Binding-site contacts:
Ligand atom C5 contacts residue ASN264 of chain 3.C at 3.6 Å.
Ligand atom C5 contacts residue GLN262 of chain 3.C at 4.2 Å.
Ligand atom C1 contacts residue GLN262 of chain 3.C at 4.4 Å.
Ligand atom C3 contacts residue ASN264 of chain 3.C at 3.8 Å.
Ligand atom O4 contacts residue GLN262 of chain 3.C at 4.2 Å.
Ligand atom C7 contacts residue ASN264 of chain 3.C at 3.3 Å.
Ligand atom C4 contacts residue ASN264 of chain 3.C at 4.2 Å.
Ligand atom C8 contacts residue ASN300 of chain 3.C at 3.5 Å.
Ligand atom C8 contacts residue VAL301 of chain 3.C at 3.4 Å (hydrophobic).
Ligand atom N2 contacts residue GLN262 of chain 3.C at 4.4 Å.
Ligand atom C8 contacts residue SER302 of chain 3.C at 3.2 Å.
Ligand atom O7 contacts residue ASN300 of chain 3.C at 3.3 Å (h-bond).
Ligand atom C3 contacts residue GLN262 of chain 3.C at 4.2 Å.
Ligand atom C1 contacts residue ASN264 of chain 3.C at 1.4 Å.
Ligand atom O5 contacts residue ASN264 of chain 3.C at 2.4 Å (h-bond).
Ligand atom C7 contacts residue ASN300 of chain 3.C at 3.7 Å.
Ligand atom N2 contacts residue ASN264 of chain 3.C at 2.8 Å (h-bond).
Ligand atom C2 contacts residue ASN264 of chain 3.C at 2.5 Å.
Ligand atom C8 contacts residue GLN262 of chain 3.C at 4.2 Å.
Ligand atom O6 contacts residue ARG411 of chain 3.C at 4.3 Å.
Ligand atom C8 contacts residue ASN264 of chain 3.C at 4.4 Å.
Ligand atom O7 contacts residue ASN264 of chain 3.C at 3.4 Å (h-bond).
Ligand atom O7 contacts residue GLN262 of chain 3.C at 4.1 Å.
Ligand atom C7 contacts residue GLN262 of chain 3.C at 4.2 Å.

The protein below binds the small molecule below.
Small molecule (SMILES): CC(=O)N[C@H]1[C@H](O[C@H]2[C@H](O)[C@@H](NC(C)=O)CO[C@@H]2CO)O[C@H](CO)[C@@H](O[C@@H]2O[C@H](CO)[C@@H](O)[C@H](O[C@H]3O[C@H](CO)[C@@H](O)[C@H](O)[C@@H]3O[C@H]3O[C@H](CO)[C@@H](O)[C@H](O)[C@@H]3O)[C@@H]2O)[C@@H]1O

Sequence of chain 3.C:
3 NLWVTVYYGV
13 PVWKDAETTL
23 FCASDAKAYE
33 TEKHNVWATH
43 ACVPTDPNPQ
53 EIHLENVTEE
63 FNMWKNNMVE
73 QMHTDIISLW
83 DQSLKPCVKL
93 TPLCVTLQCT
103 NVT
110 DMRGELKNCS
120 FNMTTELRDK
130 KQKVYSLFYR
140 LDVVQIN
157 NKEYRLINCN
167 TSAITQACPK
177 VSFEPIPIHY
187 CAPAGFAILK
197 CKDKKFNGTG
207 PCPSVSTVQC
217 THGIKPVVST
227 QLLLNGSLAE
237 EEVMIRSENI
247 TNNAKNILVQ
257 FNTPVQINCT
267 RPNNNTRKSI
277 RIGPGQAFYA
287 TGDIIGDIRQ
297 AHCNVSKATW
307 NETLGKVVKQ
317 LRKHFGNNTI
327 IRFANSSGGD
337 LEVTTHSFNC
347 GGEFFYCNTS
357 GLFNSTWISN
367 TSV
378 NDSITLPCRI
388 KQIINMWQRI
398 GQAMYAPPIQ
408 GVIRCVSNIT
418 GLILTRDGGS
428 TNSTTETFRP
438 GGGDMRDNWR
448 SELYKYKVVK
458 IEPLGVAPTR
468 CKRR